Sequence of chain 1.A:
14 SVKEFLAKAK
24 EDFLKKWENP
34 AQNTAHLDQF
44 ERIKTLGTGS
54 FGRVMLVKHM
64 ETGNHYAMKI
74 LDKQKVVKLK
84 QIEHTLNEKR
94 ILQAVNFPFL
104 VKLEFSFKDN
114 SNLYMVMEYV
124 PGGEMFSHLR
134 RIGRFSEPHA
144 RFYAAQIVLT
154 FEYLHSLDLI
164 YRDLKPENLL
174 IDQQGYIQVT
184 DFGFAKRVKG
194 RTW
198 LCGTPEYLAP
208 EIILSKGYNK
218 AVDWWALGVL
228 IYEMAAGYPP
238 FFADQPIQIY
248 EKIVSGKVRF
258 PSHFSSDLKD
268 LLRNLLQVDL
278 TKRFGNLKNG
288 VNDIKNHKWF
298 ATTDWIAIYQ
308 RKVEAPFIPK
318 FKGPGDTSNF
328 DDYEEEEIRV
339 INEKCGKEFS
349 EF

Binding-site contacts:
Ligand atom C41 contacts residue ASP184 of chain 1.A at 3.3 Å.
Ligand atom C56 contacts residue LYS72 of chain 1.A at 3.5 Å.
Ligand atom F96 contacts residue SER53 of chain 1.A at 3.2 Å.
Ligand atom N11 contacts residue ALA70 of chain 1.A at 3.5 Å.
Ligand atom C72 contacts residue GLU91 of chain 1.A at 3.2 Å.
Ligand atom O95 contacts residue PHE54 of chain 1.A at 3.6 Å.
Ligand atom C32 contacts residue GLU170 of chain 1.A at 3.3 Å.
Ligand atom C76 contacts residue PHE54 of chain 1.A at 3.5 Å (hydrophobic).
Ligand atom C74 contacts residue GLY186 of chain 1.A at 3.6 Å.
Ligand atom C52 contacts residue THR51 of chain 1.A at 3.5 Å.
Ligand atom C55 contacts residue LYS72 of chain 1.A at 3.5 Å.
Ligand atom C12 contacts residue ALA70 of chain 1.A at 3.4 Å (hydrophobic).
Ligand atom F96 contacts residue PHE54 of chain 1.A at 3.5 Å.
Ligand atom C32 contacts residue GLU127 of chain 1.A at 3.5 Å.
Ligand atom C53 contacts residue GLY52 of chain 1.A at 3.5 Å.
Ligand atom C73 contacts residue GLU91 of chain 1.A at 3.1 Å.
Ligand atom C61 contacts residue LEU74 of chain 1.A at 3.6 Å (hydrophobic).
Ligand atom C12 contacts residue GLU121 of chain 1.A at 3.2 Å.
Ligand atom C73 contacts residue GLY186 of chain 1.A at 3.5 Å.
Ligand atom N33 contacts residue GLU170 of chain 1.A at 2.9 Å (salt-bridge).
Ligand atom C56 contacts residue ASP184 of chain 1.A at 3.3 Å.
Ligand atom O62 contacts residue PHE54 of chain 1.A at 3.0 Å (h-bond).
Ligand atom C34 contacts residue GLU127 of chain 1.A at 3.5 Å.
Ligand atom C32 contacts residue ASP184 of chain 1.A at 3.2 Å.
Ligand atom C52 contacts residue GLY52 of chain 1.A at 3.3 Å.
Ligand atom C98 contacts residue GLN84 of chain 1.A at 3.3 Å.
Ligand atom O92 contacts residue LEU74 of chain 1.A at 3.4 Å.
Ligand atom C42 contacts residue THR51 of chain 1.A at 3.6 Å.
Ligand atom O92 contacts residue GLU91 of chain 1.A at 2.6 Å (salt-bridge).
Ligand atom O92 contacts residue LYS72 of chain 1.A at 3.2 Å (salt-bridge).
Ligand atom N11 contacts residue VAL123 of chain 1.A at 3.1 Å (h-bond).
Ligand atom C51 contacts residue THR51 of chain 1.A at 3.7 Å.
Ligand atom N33 contacts residue ASP184 of chain 1.A at 2.9 Å (salt-bridge).
Ligand atom C34 contacts residue GLU170 of chain 1.A at 3.3 Å.
Ligand atom O62 contacts residue LEU74 of chain 1.A at 3.2 Å.
Ligand atom C75 contacts residue PHE54 of chain 1.A at 3.7 Å (hydrophobic).
Ligand atom C42 contacts residue VAL57 of chain 1.A at 3.5 Å (hydrophobic).
Ligand atom C31 contacts residue ASP184 of chain 1.A at 3.2 Å.
Ligand atom N33 contacts residue ASN171 of chain 1.A at 3.1 Å (h-bond).
Ligand atom O22 contacts residue THR183 of chain 1.A at 3.6 Å.

A protein and the small-molecule ligand that binds it are described below.
Small molecule (SMILES): COc1ccc(O)c(C(=O)c2ccc(/C=C/[C@@H]3CCCNC[C@H]3NC(=O)c3ccncc3)cc2)c1F